Binding-site contacts:
Ligand atom CAL contacts residue TYR48 of chain 1.A at 3.1 Å (hydrophobic).
Ligand atom C1 contacts residue PHE1 of chain 1.A at 3.7 Å (hydrophobic).
Ligand atom O4 contacts residue ILE52 of chain 1.A at 3.6 Å.
Ligand atom C6 contacts residue ASP47 of chain 1.A at 3.6 Å.
Ligand atom C4 contacts residue GLN133 of chain 1.A at 3.6 Å.
Ligand atom O5 contacts residue ASP47 of chain 1.A at 3.8 Å.
Ligand atom O3 contacts residue ASP140 of chain 1.A at 2.7 Å (salt-bridge).
Ligand atom O6 contacts residue ASP47 of chain 1.A at 2.9 Å (salt-bridge).
Ligand atom CAN contacts residue TYR48 of chain 1.A at 3.5 Å (hydrophobic).
Ligand atom C5 contacts residue PHE1 of chain 1.A at 3.7 Å (hydrophobic).
Ligand atom CAG contacts residue TYR48 of chain 1.A at 3.1 Å (hydrophobic).
Ligand atom O6 contacts residue ASP54 of chain 1.A at 2.5 Å (salt-bridge).
Ligand atom C6 contacts residue ASN46 of chain 1.A at 3.3 Å.
Ligand atom CAE contacts residue TYR48 of chain 1.A at 3.8 Å (hydrophobic).
Ligand atom O2 contacts residue ILE13 of chain 1.A at 3.5 Å.
Ligand atom CAD contacts residue TYR48 of chain 1.A at 3.4 Å (hydrophobic).
Ligand atom CAF contacts residue ILE52 of chain 1.A at 3.8 Å (hydrophobic).
Ligand atom C6 contacts residue PHE1 of chain 1.A at 3.8 Å (hydrophobic).
Ligand atom O6 contacts residue ASN46 of chain 1.A at 3.2 Å (h-bond).
Ligand atom CAJ contacts residue TYR48 of chain 1.A at 3.5 Å (hydrophobic).
Ligand atom CL contacts residue TYR137 of chain 1.A at 3.8 Å.
Ligand atom C4 contacts residue PHE1 of chain 1.A at 3.7 Å (hydrophobic).
Ligand atom O3 contacts residue PHE142 of chain 1.A at 3.7 Å.
Ligand atom CL contacts residue ASN138 of chain 1.A at 3.6 Å.
Ligand atom O4 contacts residue ASP54 of chain 1.A at 2.6 Å (salt-bridge).
Ligand atom C3 contacts residue ASP140 of chain 1.A at 3.2 Å.
Ligand atom O4 contacts residue ASN135 of chain 1.A at 2.9 Å (h-bond).
Ligand atom O3 contacts residue ASN135 of chain 1.A at 3.6 Å (h-bond).
Ligand atom CAH contacts residue TYR48 of chain 1.A at 3.5 Å (hydrophobic).
Ligand atom CAI contacts residue TYR48 of chain 1.A at 3.6 Å (hydrophobic).
Ligand atom O3 contacts residue GLN133 of chain 1.A at 3.0 Å (h-bond).
Ligand atom O6 contacts residue PHE1 of chain 1.A at 2.8 Å (h-bond).
Ligand atom C6 contacts residue ASP54 of chain 1.A at 3.3 Å.
Ligand atom O4 contacts residue GLN133 of chain 1.A at 3.4 Å (h-bond).
Ligand atom C6 contacts residue TYR48 of chain 1.A at 3.8 Å (hydrophobic).
Ligand atom O2 contacts residue PHE1 of chain 1.A at 2.8 Å (h-bond).
Ligand atom C4 contacts residue ASP54 of chain 1.A at 3.4 Å.
Ligand atom O5 contacts residue PHE1 of chain 1.A at 3.0 Å (h-bond).
Ligand atom CAK contacts residue TYR48 of chain 1.A at 3.3 Å (hydrophobic).
Ligand atom CAC contacts residue TYR48 of chain 1.A at 3.7 Å (hydrophobic).

The small molecule below binds the protein below.
Small molecule (SMILES): N#Cc1ccc(-c2ccc(O[C@H]3O[C@H](CO)[C@@H](O)[C@H](O)[C@@H]3O)c(Cl)c2)cc1

Sequence of chain 1.A:
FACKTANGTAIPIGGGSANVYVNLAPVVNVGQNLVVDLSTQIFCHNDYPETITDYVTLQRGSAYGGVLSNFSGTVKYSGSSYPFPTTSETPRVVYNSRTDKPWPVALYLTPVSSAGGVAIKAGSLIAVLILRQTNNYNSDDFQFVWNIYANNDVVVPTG